A protein and the small-molecule ligand that binds it are described below.
Small molecule (SMILES): Cc1cc(Cn2c(N3CCNCC3)nc3c(N4CCC[C@H]4CN)cc(Cl)cc32)cc(C)c1F

Sequence of chain 1.B:
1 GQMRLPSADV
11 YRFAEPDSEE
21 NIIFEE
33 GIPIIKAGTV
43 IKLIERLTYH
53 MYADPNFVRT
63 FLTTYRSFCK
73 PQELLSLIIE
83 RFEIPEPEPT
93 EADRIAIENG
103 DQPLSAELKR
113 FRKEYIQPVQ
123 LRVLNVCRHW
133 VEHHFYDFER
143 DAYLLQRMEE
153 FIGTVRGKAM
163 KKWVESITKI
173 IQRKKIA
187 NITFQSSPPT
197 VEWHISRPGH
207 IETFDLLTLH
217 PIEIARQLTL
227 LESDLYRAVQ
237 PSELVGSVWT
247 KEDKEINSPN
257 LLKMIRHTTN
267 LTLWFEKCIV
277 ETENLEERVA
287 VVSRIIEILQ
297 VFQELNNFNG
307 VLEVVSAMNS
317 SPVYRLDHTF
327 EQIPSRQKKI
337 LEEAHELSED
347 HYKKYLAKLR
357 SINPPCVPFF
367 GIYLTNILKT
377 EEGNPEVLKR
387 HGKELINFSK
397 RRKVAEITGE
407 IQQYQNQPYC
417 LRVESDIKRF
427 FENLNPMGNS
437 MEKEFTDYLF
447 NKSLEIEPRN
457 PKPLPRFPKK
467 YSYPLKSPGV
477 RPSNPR

Binding-site contacts:
Ligand atom C6 contacts residue TYR320 of chain 1.B at 3.8 Å (hydrophobic).
Ligand atom C1 contacts residue PHE326 of chain 1.B at 3.5 Å (hydrophobic).
Ligand atom C20 contacts residue PHE326 of chain 1.B at 3.4 Å (hydrophobic).
Ligand atom C10 contacts residue MET314 of chain 1.B at 3.8 Å (hydrophobic).
Ligand atom C contacts residue PHE326 of chain 1.B at 3.7 Å (hydrophobic).
Ligand atom C23 contacts residue VAL319 of chain 1.B at 3.7 Å (hydrophobic).
Ligand atom C19 contacts residue ASP323 of chain 1.B at 3.0 Å.
Ligand atom N1 contacts residue TYR320 of chain 1.B at 3.6 Å.
Ligand atom C10 contacts residue ASN315 of chain 1.B at 3.6 Å.
Ligand atom C9 contacts residue ASN315 of chain 1.B at 3.5 Å.
Ligand atom C14 contacts residue GOL1 of chain 1.O at 3.5 Å.
Ligand atom C16 contacts residue GOL1 of chain 1.O at 3.7 Å.
Ligand atom C24 contacts residue MET314 of chain 1.B at 3.4 Å (hydrophobic).
Ligand atom F contacts residue MET314 of chain 1.B at 3.8 Å.
Ligand atom C4 contacts residue TYR320 of chain 1.B at 3.6 Å (hydrophobic).
Ligand atom C1 contacts residue MET314 of chain 1.B at 3.8 Å (hydrophobic).
Ligand atom C23 contacts residue LEU322 of chain 1.B at 3.8 Å (hydrophobic).
Ligand atom N contacts residue TYR320 of chain 1.B at 3.5 Å.
Ligand atom N2 contacts residue FMT1 of chain 1.Q at 3.5 Å.
Ligand atom C12 contacts residue FMT1 of chain 1.Q at 3.7 Å.
Ligand atom F contacts residue PHE326 of chain 1.B at 3.8 Å.
Ligand atom C19 contacts residue PHE326 of chain 1.B at 3.7 Å (hydrophobic).
Ligand atom C15 contacts residue GOL1 of chain 1.O at 3.2 Å.
Ligand atom C12 contacts residue HIS341 of chain 1.B at 3.7 Å.
Ligand atom C4 contacts residue MET314 of chain 1.B at 3.5 Å (hydrophobic).
Ligand atom N3 contacts residue FMT1 of chain 1.Q at 2.7 Å (h-bond).
Ligand atom C19 contacts residue TYR320 of chain 1.B at 3.6 Å (hydrophobic).
Ligand atom C7 contacts residue FMT1 of chain 1.Q at 3.6 Å.
Ligand atom C contacts residue LEU337 of chain 1.B at 3.6 Å (hydrophobic).
Ligand atom C21 contacts residue VAL319 of chain 1.B at 3.6 Å (hydrophobic).
Ligand atom C18 contacts residue TYR320 of chain 1.B at 3.8 Å (hydrophobic).
Ligand atom F contacts residue VAL288 of chain 1.B at 3.4 Å.
Ligand atom C2 contacts residue PHE326 of chain 1.B at 3.6 Å (hydrophobic).
Ligand atom C5 contacts residue TYR320 of chain 1.B at 3.4 Å (hydrophobic).
Ligand atom C11 contacts residue TYR320 of chain 1.B at 3.8 Å (hydrophobic).
Ligand atom C17 contacts residue TYR320 of chain 1.B at 3.5 Å (hydrophobic).
Ligand atom N3 contacts residue TYR320 of chain 1.B at 3.4 Å (h-bond).
Ligand atom F contacts residue ILE329 of chain 1.B at 3.4 Å.
Ligand atom C22 contacts residue MET314 of chain 1.B at 3.6 Å (hydrophobic).
Ligand atom N5 contacts residue ASP323 of chain 1.B at 2.9 Å (salt-bridge).